A protein and the small-molecule ligand that binds it are described below.
Small molecule (SMILES): CCOC(=O)CC[C@H](C[C@@H]1CCNC1=O)NC(=O)[C@H](CC(C)C)NC(=O)[C@@H](NC(=O)[C@H](CO)NC(=O)OC(C)(C)C)C(C)C

Sequence of chain 2.A:
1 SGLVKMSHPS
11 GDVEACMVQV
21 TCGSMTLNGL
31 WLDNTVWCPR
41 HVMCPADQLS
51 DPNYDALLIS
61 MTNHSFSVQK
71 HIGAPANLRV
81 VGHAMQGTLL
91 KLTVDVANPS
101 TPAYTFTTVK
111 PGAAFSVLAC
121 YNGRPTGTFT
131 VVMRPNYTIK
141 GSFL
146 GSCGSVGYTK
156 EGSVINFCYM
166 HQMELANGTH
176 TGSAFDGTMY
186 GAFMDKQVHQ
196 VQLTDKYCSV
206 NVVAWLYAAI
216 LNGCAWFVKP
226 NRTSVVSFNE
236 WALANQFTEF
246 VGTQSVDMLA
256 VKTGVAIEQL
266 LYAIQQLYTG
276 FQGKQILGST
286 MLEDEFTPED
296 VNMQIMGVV

Sequence of chain 1.A:
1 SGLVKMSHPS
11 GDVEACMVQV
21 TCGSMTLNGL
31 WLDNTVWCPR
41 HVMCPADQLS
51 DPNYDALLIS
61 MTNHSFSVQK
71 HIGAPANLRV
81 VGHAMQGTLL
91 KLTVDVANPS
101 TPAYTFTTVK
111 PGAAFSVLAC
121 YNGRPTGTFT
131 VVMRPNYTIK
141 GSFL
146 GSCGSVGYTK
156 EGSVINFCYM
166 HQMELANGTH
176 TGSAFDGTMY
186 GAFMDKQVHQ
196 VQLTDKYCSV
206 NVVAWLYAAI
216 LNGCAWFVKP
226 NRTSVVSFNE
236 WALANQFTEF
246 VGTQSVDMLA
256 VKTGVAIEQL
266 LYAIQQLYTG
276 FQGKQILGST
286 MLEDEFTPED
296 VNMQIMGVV

Binding-site contacts:
Ligand atom CA contacts residue GLU169 of chain 1.A at 3.8 Å.
Ligand atom C contacts residue GLN167 of chain 1.A at 3.8 Å.
Ligand atom O66 contacts residue PHE143 of chain 1.A at 3.4 Å.
Ligand atom OG contacts residue VAL193 of chain 1.A at 3.1 Å (h-bond).
Ligand atom C contacts residue GLN192 of chain 1.A at 3.7 Å.
Ligand atom N contacts residue VAL193 of chain 1.A at 2.9 Å (h-bond).
Ligand atom CB contacts residue GLN195 of chain 1.A at 3.8 Å.
Ligand atom N contacts residue GLN192 of chain 1.A at 2.9 Å (h-bond).
Ligand atom O contacts residue MET168 of chain 1.A at 3.3 Å.
Ligand atom C2 contacts residue HIS194 of chain 1.A at 3.6 Å.
Ligand atom CA contacts residue GLU169 of chain 1.A at 3.5 Å.
Ligand atom C57 contacts residue CYS148 of chain 1.A at 2.7 Å (hydrophobic).
Ligand atom O2 contacts residue VAL193 of chain 1.A at 3.3 Å (h-bond).
Ligand atom C82 contacts residue HIS41 of chain 1.A at 3.3 Å.
Ligand atom N69 contacts residue PHE143 of chain 1.A at 3.2 Å (h-bond).
Ligand atom OG contacts residue GLN195 of chain 1.A at 3.0 Å (h-bond).
Ligand atom O2 contacts residue HIS194 of chain 1.A at 3.7 Å.
Ligand atom C59 contacts residue HIS166 of chain 1.A at 3.8 Å.
Ligand atom C59 contacts residue CYS148 of chain 1.A at 3.2 Å (hydrophobic).
Ligand atom O66 contacts residue HIS175 of chain 1.A at 3.5 Å.
Ligand atom C65 contacts residue HIS166 of chain 1.A at 3.7 Å.
Ligand atom O88 contacts residue GLY146 of chain 1.A at 3.0 Å (h-bond).
Ligand atom OG contacts residue LYS191 of chain 1.A at 2.9 Å (salt-bridge).
Ligand atom O66 contacts residue HIS166 of chain 1.A at 2.7 Å (h-bond).
Ligand atom O contacts residue GLN192 of chain 1.A at 3.4 Å.
Ligand atom C65 contacts residue GLU169 of chain 1.A at 3.5 Å.
Ligand atom C contacts residue VAL193 of chain 1.A at 3.7 Å (hydrophobic).
Ligand atom CA contacts residue GLN167 of chain 1.A at 3.7 Å.
Ligand atom C63 contacts residue CYS148 of chain 1.A at 1.8 Å (hydrophobic).
Ligand atom C82 contacts residue CYS148 of chain 1.A at 2.8 Å (hydrophobic).
Ligand atom N69 contacts residue GLU169 of chain 1.A at 3.1 Å (salt-bridge).
Ligand atom C73 contacts residue CSO145 of chain 1.A at 3.7 Å.
Ligand atom O66 contacts residue GLU169 of chain 1.A at 3.6 Å.
Ligand atom CA contacts residue GLN192 of chain 1.A at 3.6 Å.
Ligand atom N49 contacts residue GLN167 of chain 1.A at 3.0 Å (h-bond).
Ligand atom N49 contacts residue CYS148 of chain 1.A at 2.9 Å (h-bond).
Ligand atom O contacts residue GLU169 of chain 1.A at 2.9 Å (salt-bridge).
Ligand atom C contacts residue GLU169 of chain 1.A at 3.6 Å.
Ligand atom N contacts residue GLU169 of chain 1.A at 2.8 Å (salt-bridge).
Ligand atom O88 contacts residue CSO145 of chain 1.A at 3.6 Å.